This small molecule binds to this protein.
Small molecule (SMILES): Cc1nc2ccc(-n3ncc(C(=O)c4cc5ccccc5[nH]4)c3N)cc2[nH]1

Binding-site contacts:
Ligand atom N26 contacts residue GLU107 of chain 1.B at 2.8 Å (salt-bridge).
Ligand atom N5 contacts residue GLU76 of chain 1.B at 2.6 Å (salt-bridge).
Ligand atom C7 contacts residue ALA109 of chain 1.B at 3.4 Å (hydrophobic).
Ligand atom C25 contacts residue VAL106 of chain 1.B at 3.6 Å (hydrophobic).
Ligand atom C11 contacts residue LEU29 of chain 1.B at 3.2 Å (hydrophobic).
Ligand atom N13 contacts residue ALA109 of chain 1.B at 2.7 Å (h-bond).
Ligand atom N26 contacts residue ILE90 of chain 1.B at 3.8 Å.
Ligand atom N5 contacts residue MET80 of chain 1.B at 3.8 Å.
Ligand atom C4 contacts residue ASP186 of chain 1.B at 3.5 Å.
Ligand atom C14 contacts residue LEU29 of chain 1.B at 3.6 Å (hydrophobic).
Ligand atom C20 contacts residue LEU175 of chain 1.B at 3.7 Å (hydrophobic).
Ligand atom N26 contacts residue VAL106 of chain 1.B at 3.7 Å.
Ligand atom N13 contacts residue TYR108 of chain 1.B at 3.5 Å.
Ligand atom N3 contacts residue ALA185 of chain 1.B at 3.7 Å.
Ligand atom C15 contacts residue ALA57 of chain 1.B at 3.8 Å (hydrophobic).
Ligand atom C4 contacts residue GLU76 of chain 1.B at 3.6 Å.
Ligand atom C8 contacts residue ALA109 of chain 1.B at 3.6 Å (hydrophobic).
Ligand atom C1 contacts residue GLU76 of chain 1.B at 3.4 Å.
Ligand atom C2 contacts residue ASP186 of chain 1.B at 3.6 Å.
Ligand atom C27 contacts residue PHE187 of chain 1.B at 3.6 Å (hydrophobic).
Ligand atom C24 contacts residue LYS59 of chain 1.B at 3.8 Å.
Ligand atom C24 contacts residue VAL106 of chain 1.B at 3.8 Å (hydrophobic).
Ligand atom C15 contacts residue LEU175 of chain 1.B at 3.5 Å (hydrophobic).
Ligand atom N26 contacts residue ALA57 of chain 1.B at 3.6 Å.
Ligand atom C8 contacts residue SER110 of chain 1.B at 3.8 Å.
Ligand atom C27 contacts residue ASP186 of chain 1.B at 3.6 Å.
Ligand atom C12 contacts residue ALA109 of chain 1.B at 3.9 Å (hydrophobic).
Ligand atom N26 contacts residue LEU175 of chain 1.B at 3.7 Å.
Ligand atom C6 contacts residue LEU29 of chain 1.B at 3.8 Å (hydrophobic).
Ligand atom N18 contacts residue VAL37 of chain 1.B at 3.7 Å.
Ligand atom C27 contacts residue MET80 of chain 1.B at 3.9 Å (hydrophobic).
Ligand atom C8 contacts residue GLY112 of chain 1.B at 3.6 Å.
Ligand atom O21 contacts residue TYR108 of chain 1.B at 3.6 Å.
Ligand atom C16 contacts residue LEU175 of chain 1.B at 3.5 Å (hydrophobic).
Ligand atom O21 contacts residue LEU175 of chain 1.B at 3.8 Å.
Ligand atom C25 contacts residue VAL37 of chain 1.B at 3.9 Å (hydrophobic).
Ligand atom O21 contacts residue ALA109 of chain 1.B at 2.9 Å (h-bond).
Ligand atom C24 contacts residue GLU76 of chain 1.B at 3.8 Å.
Ligand atom N3 contacts residue ASP186 of chain 1.B at 2.9 Å (salt-bridge).
Ligand atom C12 contacts residue LEU29 of chain 1.B at 3.8 Å (hydrophobic).

Sequence of chain 1.B:
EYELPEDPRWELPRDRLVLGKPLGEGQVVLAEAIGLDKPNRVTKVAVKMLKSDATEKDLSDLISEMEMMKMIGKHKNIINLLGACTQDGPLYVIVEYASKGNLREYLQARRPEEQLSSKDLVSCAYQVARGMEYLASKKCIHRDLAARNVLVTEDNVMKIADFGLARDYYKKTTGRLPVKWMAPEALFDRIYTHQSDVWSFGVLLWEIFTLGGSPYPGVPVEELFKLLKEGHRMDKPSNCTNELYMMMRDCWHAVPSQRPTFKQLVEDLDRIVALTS